Binding-site contacts:
Ligand atom C03 contacts residue GLU26 of chain 1.F at 4.3 Å.
Ligand atom C09 contacts residue TYR503 of chain 1.B at 4.2 Å (hydrophobic).
Ligand atom C13 contacts residue TYR503 of chain 1.B at 4.2 Å (hydrophobic).
Ligand atom O04 contacts residue TYR503 of chain 1.B at 4.3 Å.
Ligand atom O19 contacts residue LEU502 of chain 1.B at 4.2 Å.
Ligand atom O12 contacts residue TYR503 of chain 1.B at 3.6 Å.
Ligand atom C09 contacts residue PHE27 of chain 1.F at 4.5 Å (hydrophobic).
Ligand atom O07 contacts residue ILE28 of chain 1.F at 4.1 Å.
Ligand atom N01 contacts residue TYR348 of chain 1.A at 2.8 Å (h-bond).
Ligand atom O19 contacts residue CYS506 of chain 1.B at 4.4 Å.
Ligand atom C14 contacts residue CYS506 of chain 1.B at 4.4 Å (hydrophobic).
Ligand atom P05 contacts residue GLU26 of chain 1.F at 3.2 Å.
Ligand atom C23 contacts residue PHE27 of chain 1.F at 4.3 Å (hydrophobic).
Ligand atom O04 contacts residue GLU26 of chain 1.F at 4.1 Å.
Ligand atom N01 contacts residue SER501 of chain 1.B at 3.9 Å.
Ligand atom C09 contacts residue GLU26 of chain 1.F at 4.4 Å.
Ligand atom C21 contacts residue PHE27 of chain 1.F at 4.4 Å (hydrophobic).
Ligand atom O08 contacts residue GLU26 of chain 1.F at 4.0 Å.
Ligand atom C14 contacts residue TYR503 of chain 1.B at 3.8 Å (hydrophobic).
Ligand atom C02 contacts residue SER501 of chain 1.B at 3.1 Å.
Ligand atom C15 contacts residue CYS506 of chain 1.B at 4.3 Å (hydrophobic).
Ligand atom C17 contacts residue LEU480 of chain 1.B at 4.1 Å (hydrophobic).
Ligand atom O20 contacts residue PHE27 of chain 1.F at 3.9 Å.
Ligand atom O20 contacts residue TYR503 of chain 1.B at 4.5 Å.
Ligand atom O07 contacts residue TYR503 of chain 1.B at 4.4 Å.
Ligand atom C02 contacts residue TYR348 of chain 1.A at 3.7 Å (hydrophobic).
Ligand atom O07 contacts residue PHE27 of chain 1.F at 3.8 Å.
Ligand atom O06 contacts residue GLU26 of chain 1.F at 3.9 Å.
Ligand atom O07 contacts residue GLU26 of chain 1.F at 1.7 Å (salt-bridge).
Ligand atom C25 contacts residue PHE27 of chain 1.F at 4.2 Å (hydrophobic).
Ligand atom C02 contacts residue LEU502 of chain 1.B at 3.9 Å (hydrophobic).
Ligand atom C22 contacts residue PHE27 of chain 1.F at 4.4 Å (hydrophobic).
Ligand atom C25 contacts residue TYR503 of chain 1.B at 4.3 Å (hydrophobic).
Ligand atom O04 contacts residue SER501 of chain 1.B at 3.7 Å.
Ligand atom C03 contacts residue SER501 of chain 1.B at 3.3 Å.

The protein below binds the small molecule below.
Small molecule (SMILES): CCCCCC(=O)OC[C@@H](COP(=O)(O)OCCN)OC(=O)CCCCC

Sequence of chain 1.F:
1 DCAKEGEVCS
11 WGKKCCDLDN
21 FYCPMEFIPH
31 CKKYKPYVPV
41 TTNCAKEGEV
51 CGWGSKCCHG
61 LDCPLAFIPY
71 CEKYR

Sequence of chain 1.A:
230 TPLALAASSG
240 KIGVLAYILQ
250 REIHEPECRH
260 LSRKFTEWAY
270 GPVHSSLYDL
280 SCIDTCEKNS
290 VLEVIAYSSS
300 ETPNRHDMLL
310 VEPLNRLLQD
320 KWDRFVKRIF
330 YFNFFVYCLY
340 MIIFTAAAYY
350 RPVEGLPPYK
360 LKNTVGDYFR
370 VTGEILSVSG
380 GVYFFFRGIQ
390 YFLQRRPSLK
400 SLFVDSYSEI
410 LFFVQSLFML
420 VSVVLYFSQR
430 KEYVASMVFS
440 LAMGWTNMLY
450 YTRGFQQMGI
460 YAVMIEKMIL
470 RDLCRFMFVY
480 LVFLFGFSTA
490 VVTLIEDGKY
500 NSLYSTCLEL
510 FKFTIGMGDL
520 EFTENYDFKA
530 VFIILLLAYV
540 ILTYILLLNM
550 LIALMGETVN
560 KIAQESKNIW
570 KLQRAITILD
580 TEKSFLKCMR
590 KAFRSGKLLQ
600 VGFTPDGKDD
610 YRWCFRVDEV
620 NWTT

Sequence of chain 1.B:
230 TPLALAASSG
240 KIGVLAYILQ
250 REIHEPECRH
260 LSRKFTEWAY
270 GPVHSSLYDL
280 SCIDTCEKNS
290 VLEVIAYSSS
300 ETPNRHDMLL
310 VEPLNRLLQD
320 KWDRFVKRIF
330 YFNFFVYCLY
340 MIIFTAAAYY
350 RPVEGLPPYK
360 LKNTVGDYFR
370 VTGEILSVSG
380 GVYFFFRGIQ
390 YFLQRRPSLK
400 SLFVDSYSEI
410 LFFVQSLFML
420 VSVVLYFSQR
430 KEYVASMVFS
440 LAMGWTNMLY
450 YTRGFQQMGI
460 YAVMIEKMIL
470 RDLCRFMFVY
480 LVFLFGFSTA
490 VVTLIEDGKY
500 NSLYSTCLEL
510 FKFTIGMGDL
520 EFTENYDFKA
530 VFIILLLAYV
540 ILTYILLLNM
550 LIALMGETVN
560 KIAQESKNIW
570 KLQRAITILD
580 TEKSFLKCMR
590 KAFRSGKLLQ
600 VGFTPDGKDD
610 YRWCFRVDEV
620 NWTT